The small molecule below binds the protein below.
Small molecule (SMILES): O=C(O)COc1nc(Cl)c(Cl)cc1Cl

Sequence of chain 1.B:
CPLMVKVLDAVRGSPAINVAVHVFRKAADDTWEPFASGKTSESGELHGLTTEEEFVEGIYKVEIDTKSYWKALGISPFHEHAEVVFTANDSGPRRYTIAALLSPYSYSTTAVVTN

Binding-site contacts:
Ligand atom CL5 contacts residue LEU17 of chain 2.B at 3.8 Å.
Ligand atom C11 contacts residue SBK1 of chain 2.E at 0.0 Å.
Ligand atom C05 contacts residue SBK1 of chain 2.E at 0.5 Å.
Ligand atom CL2 contacts residue LEU17 of chain 1.B at 3.6 Å.
Ligand atom CL2 contacts residue LEU110 of chain 1.B at 3.7 Å.
Ligand atom O12 contacts residue LYS15 of chain 2.B at 3.4 Å.
Ligand atom C05 contacts residue LEU17 of chain 2.B at 4.0 Å (hydrophobic).
Ligand atom CL5 contacts residue ALA109 of chain 2.B at 3.1 Å.
Ligand atom CL5 contacts residue SBK1 of chain 2.E at 0.4 Å.
Ligand atom O13 contacts residue LEU17 of chain 1.B at 3.9 Å.
Ligand atom O12 contacts residue SBK1 of chain 2.E at 0.1 Å (h-bond).
Ligand atom N04 contacts residue LEU17 of chain 2.B at 3.5 Å.
Ligand atom CL2 contacts residue SBK1 of chain 2.E at 0.4 Å.
Ligand atom C06 contacts residue SBK1 of chain 2.E at 1.5 Å.
Ligand atom CL5 contacts residue LEU110 of chain 2.B at 3.7 Å.
Ligand atom C11 contacts residue LYS15 of chain 2.B at 3.8 Å.
Ligand atom C03 contacts residue ALA108 of chain 1.B at 4.0 Å (hydrophobic).
Ligand atom N04 contacts residue SBK1 of chain 2.E at 0.8 Å.
Ligand atom C11 contacts residue LYS15 of chain 1.B at 3.8 Å.
Ligand atom CL2 contacts residue ALA109 of chain 1.B at 3.2 Å.
Ligand atom O09 contacts residue SBK1 of chain 2.E at 1.5 Å (h-bond).
Ligand atom CL6 contacts residue ALA108 of chain 2.B at 3.8 Å.
Ligand atom CL6 contacts residue LEU110 of chain 2.B at 3.8 Å.
Ligand atom C10 contacts residue LEU17 of chain 2.B at 3.8 Å (hydrophobic).
Ligand atom C10 contacts residue ALA108 of chain 1.B at 3.9 Å (hydrophobic).
Ligand atom O12 contacts residue LYS15 of chain 1.B at 3.4 Å.
Ligand atom O13 contacts residue ALA108 of chain 2.B at 4.0 Å.
Ligand atom C05 contacts residue ALA108 of chain 2.B at 3.8 Å (hydrophobic).
Ligand atom C01 contacts residue SBK1 of chain 2.E at 1.8 Å.
Ligand atom CL2 contacts residue ALA108 of chain 1.B at 3.9 Å.
Ligand atom CL6 contacts residue SER117 of chain 2.B at 3.3 Å.
Ligand atom O09 contacts residue ALA108 of chain 1.B at 3.2 Å.
Ligand atom C02 contacts residue LEU17 of chain 1.B at 3.8 Å (hydrophobic).
Ligand atom CL6 contacts residue THR119 of chain 2.B at 3.5 Å.
Ligand atom C02 contacts residue SBK1 of chain 2.E at 0.5 Å.
Ligand atom C03 contacts residue SBK1 of chain 2.E at 0.8 Å.
Ligand atom O13 contacts residue SBK1 of chain 2.E at 0.2 Å.
Ligand atom C10 contacts residue SBK1 of chain 2.E at 0.2 Å.
Ligand atom CL5 contacts residue ALA108 of chain 2.B at 3.6 Å.
Ligand atom CL6 contacts residue SBK1 of chain 2.E at 3.0 Å.

Sequence of chain 2.B:
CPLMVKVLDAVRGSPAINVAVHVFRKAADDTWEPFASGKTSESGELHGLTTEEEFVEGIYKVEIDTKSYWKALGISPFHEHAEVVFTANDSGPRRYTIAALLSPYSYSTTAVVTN